Sequence of chain 14.A:
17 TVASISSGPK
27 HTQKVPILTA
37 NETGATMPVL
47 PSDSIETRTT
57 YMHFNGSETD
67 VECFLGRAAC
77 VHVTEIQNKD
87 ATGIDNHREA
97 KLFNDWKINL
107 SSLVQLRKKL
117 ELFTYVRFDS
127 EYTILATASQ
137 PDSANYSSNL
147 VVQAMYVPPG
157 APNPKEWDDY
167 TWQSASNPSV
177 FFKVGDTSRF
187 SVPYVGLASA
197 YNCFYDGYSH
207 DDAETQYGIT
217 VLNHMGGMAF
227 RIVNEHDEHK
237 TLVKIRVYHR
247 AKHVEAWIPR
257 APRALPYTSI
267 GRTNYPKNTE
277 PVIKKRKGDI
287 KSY

Sequence of chain 14.C:
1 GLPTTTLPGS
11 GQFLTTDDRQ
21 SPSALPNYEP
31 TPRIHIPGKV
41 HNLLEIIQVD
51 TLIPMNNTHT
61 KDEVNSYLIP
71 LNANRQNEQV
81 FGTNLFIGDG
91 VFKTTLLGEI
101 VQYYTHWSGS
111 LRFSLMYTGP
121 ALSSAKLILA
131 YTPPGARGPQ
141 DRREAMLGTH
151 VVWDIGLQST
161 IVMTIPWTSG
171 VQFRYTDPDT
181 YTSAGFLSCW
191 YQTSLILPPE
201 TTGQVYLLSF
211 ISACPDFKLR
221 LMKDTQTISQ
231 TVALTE

Binding-site contacts:
Ligand atom O1B contacts residue MET221 of chain 14.A at 3.4 Å.
Ligand atom C2C contacts residue VAL188 of chain 14.A at 3.2 Å (hydrophobic).
Ligand atom C4B contacts residue LEU106 of chain 14.A at 3.7 Å (hydrophobic).
Ligand atom C3B contacts residue MET221 of chain 14.A at 3.8 Å (hydrophobic).
Ligand atom O1 contacts residue PHE186 of chain 14.A at 3.5 Å.
Ligand atom C4A contacts residue ASN219 of chain 14.A at 3.5 Å.
Ligand atom C6B contacts residue TYR197 of chain 14.A at 3.6 Å (hydrophobic).
Ligand atom C31 contacts residue VAL176 of chain 14.A at 3.3 Å (hydrophobic).
Ligand atom N3A contacts residue ASN219 of chain 14.A at 3.0 Å (h-bond).
Ligand atom C3 contacts residue PRO174 of chain 14.A at 3.8 Å (hydrophobic).
Ligand atom C7C contacts residue TYR197 of chain 14.A at 3.8 Å (hydrophobic).
Ligand atom C4 contacts residue PHE186 of chain 14.A at 3.6 Å (hydrophobic).
Ligand atom C6B contacts residue LEU106 of chain 14.A at 3.9 Å (hydrophobic).
Ligand atom C4 contacts residue MET224 of chain 14.A at 3.8 Å (hydrophobic).
Ligand atom C31 contacts residue SER175 of chain 14.A at 3.6 Å.
Ligand atom N2 contacts residue ALA24 of chain 14.C at 3.4 Å.
Ligand atom C3C contacts residue TYR128 of chain 14.A at 3.9 Å (hydrophobic).
Ligand atom C5C contacts residue TYR128 of chain 14.A at 3.5 Å (hydrophobic).
Ligand atom O1 contacts residue VAL188 of chain 14.A at 3.8 Å.
Ligand atom C4C contacts residue TYR152 of chain 14.A at 3.8 Å (hydrophobic).
Ligand atom N2 contacts residue PHE186 of chain 14.A at 3.7 Å.
Ligand atom C1B contacts residue MET221 of chain 14.A at 3.8 Å (hydrophobic).
Ligand atom C31 contacts residue PRO174 of chain 14.A at 3.4 Å (hydrophobic).
Ligand atom O1 contacts residue ALA24 of chain 14.C at 3.6 Å.
Ligand atom C4 contacts residue TYR152 of chain 14.A at 3.9 Å (hydrophobic).
Ligand atom C6C contacts residue MET221 of chain 14.A at 3.7 Å (hydrophobic).
Ligand atom C5 contacts residue PHE186 of chain 14.A at 3.5 Å (hydrophobic).
Ligand atom C5B contacts residue TYR197 of chain 14.A at 3.7 Å (hydrophobic).
Ligand atom C2B contacts residue MET221 of chain 14.A at 3.5 Å (hydrophobic).
Ligand atom C6C contacts residue VAL191 of chain 14.A at 3.2 Å (hydrophobic).
Ligand atom C5B contacts residue LEU106 of chain 14.A at 3.5 Å (hydrophobic).
Ligand atom C3 contacts residue PHE186 of chain 14.A at 3.8 Å (hydrophobic).
Ligand atom C31 contacts residue ALA150 of chain 14.A at 3.5 Å (hydrophobic).
Ligand atom C5C contacts residue ILE104 of chain 14.A at 3.8 Å (hydrophobic).
Ligand atom CM1 contacts residue SER107 of chain 14.A at 3.9 Å.
Ligand atom C7C contacts residue TYR128 of chain 14.A at 3.6 Å (hydrophobic).
Ligand atom O1B contacts residue TYR128 of chain 14.A at 3.9 Å.
Ligand atom C3C contacts residue VAL188 of chain 14.A at 3.3 Å (hydrophobic).
Ligand atom C5 contacts residue TYR152 of chain 14.A at 3.8 Å (hydrophobic).
Ligand atom O1 contacts residue TYR152 of chain 14.A at 3.9 Å.

The small molecule below binds the protein below.
Small molecule (SMILES): Cc1cc(CCCCCCCOc2ccc(C3=N[C@@H](C)CO3)cc2)on1